Sequence of chain 1.B:
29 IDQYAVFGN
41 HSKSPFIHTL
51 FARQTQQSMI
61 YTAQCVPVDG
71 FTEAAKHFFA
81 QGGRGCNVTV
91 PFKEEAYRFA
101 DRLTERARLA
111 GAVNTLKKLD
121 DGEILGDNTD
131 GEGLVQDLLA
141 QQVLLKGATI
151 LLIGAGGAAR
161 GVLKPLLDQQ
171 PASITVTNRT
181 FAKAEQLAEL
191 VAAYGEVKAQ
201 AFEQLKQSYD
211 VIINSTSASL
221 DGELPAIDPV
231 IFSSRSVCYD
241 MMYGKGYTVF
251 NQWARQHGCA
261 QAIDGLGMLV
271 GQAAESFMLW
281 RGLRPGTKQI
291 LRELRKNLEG

Binding-site contacts:
Ligand atom O12 contacts residue ASN114 of chain 1.B at 3.6 Å.
Ligand atom O7 contacts residue ASN114 of chain 1.B at 4.0 Å.
Ligand atom O11 contacts residue THR89 of chain 1.B at 3.8 Å.
Ligand atom C5 contacts residue GLN272 of chain 1.B at 3.8 Å.
Ligand atom C5 contacts residue THR89 of chain 1.B at 4.3 Å.
Ligand atom O2 contacts residue SER44 of chain 1.B at 2.8 Å (h-bond).
Ligand atom O12 contacts residue ASP130 of chain 1.B at 3.0 Å (salt-bridge).
Ligand atom C10 contacts residue THR89 of chain 1.B at 4.0 Å.
Ligand atom C1 contacts residue SER42 of chain 1.B at 3.2 Å.
Ligand atom O3 contacts residue SER42 of chain 1.B at 3.2 Å (h-bond).
Ligand atom O12 contacts residue GLN272 of chain 1.B at 4.3 Å.
Ligand atom C5 contacts residue LEU269 of chain 1.B at 4.4 Å (hydrophobic).
Ligand atom O12 contacts residue LYS93 of chain 1.B at 3.4 Å (salt-bridge).
Ligand atom C1 contacts residue THR89 of chain 1.B at 4.0 Å.
Ligand atom C9 contacts residue LYS93 of chain 1.B at 4.5 Å.
Ligand atom O2 contacts residue LYS43 of chain 1.B at 3.9 Å.
Ligand atom C1 contacts residue SER44 of chain 1.B at 3.7 Å.
Ligand atom O2 contacts residue SER42 of chain 1.B at 2.6 Å (h-bond).
Ligand atom C10 contacts residue LEU269 of chain 1.B at 4.3 Å (hydrophobic).
Ligand atom C4 contacts residue SER44 of chain 1.B at 4.0 Å.
Ligand atom C4 contacts residue THR89 of chain 1.B at 3.9 Å.
Ligand atom C6 contacts residue GLN272 of chain 1.B at 3.9 Å.
Ligand atom C8 contacts residue GLN272 of chain 1.B at 3.8 Å.
Ligand atom O2 contacts residue LEU269 of chain 1.B at 4.0 Å.
Ligand atom O7 contacts residue ASN87 of chain 1.B at 3.6 Å.
Ligand atom C8 contacts residue ASP130 of chain 1.B at 4.0 Å.
Ligand atom C6 contacts residue VAL88 of chain 1.B at 4.3 Å (hydrophobic).
Ligand atom C6 contacts residue ASN87 of chain 1.B at 4.4 Å.
Ligand atom C4 contacts residue LEU269 of chain 1.B at 4.1 Å (hydrophobic).
Ligand atom C1 contacts residue LEU269 of chain 1.B at 4.4 Å (hydrophobic).
Ligand atom C5 contacts residue SER44 of chain 1.B at 3.4 Å.
Ligand atom O11 contacts residue LYS93 of chain 1.B at 3.6 Å (salt-bridge).
Ligand atom O11 contacts residue VAL88 of chain 1.B at 4.3 Å.
Ligand atom O7 contacts residue GLN272 of chain 1.B at 3.1 Å (h-bond).
Ligand atom O3 contacts residue THR89 of chain 1.B at 3.5 Å.
Ligand atom O11 contacts residue VAL90 of chain 1.B at 4.4 Å.
Ligand atom O12 contacts residue VAL88 of chain 1.B at 4.4 Å.
Ligand atom C6 contacts residue THR89 of chain 1.B at 4.5 Å.

This protein binds this small molecule.
Small molecule (SMILES): O=C(O)C1=C[C@@H](O)[C@@H](O)[C@H](O)C1